A small-molecule ligand and the protein it binds are described below.
Small molecule (SMILES): O=c1c(O)c(-c2ccc(O)c(O)c2)oc2cc(O)cc(O)c12

Sequence of chain 1.E:
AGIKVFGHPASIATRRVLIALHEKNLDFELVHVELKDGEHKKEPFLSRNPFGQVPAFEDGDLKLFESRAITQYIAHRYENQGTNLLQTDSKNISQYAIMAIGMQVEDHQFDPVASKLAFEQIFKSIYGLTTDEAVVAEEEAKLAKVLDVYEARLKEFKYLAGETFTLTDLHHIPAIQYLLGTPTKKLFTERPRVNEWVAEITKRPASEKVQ

Sequence of chain 1.F:
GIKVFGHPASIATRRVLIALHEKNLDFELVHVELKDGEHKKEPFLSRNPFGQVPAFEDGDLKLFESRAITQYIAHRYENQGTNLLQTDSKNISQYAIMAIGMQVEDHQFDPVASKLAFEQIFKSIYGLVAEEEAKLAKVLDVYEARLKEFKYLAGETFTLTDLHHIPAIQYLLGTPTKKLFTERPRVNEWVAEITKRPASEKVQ

Binding-site contacts:
Ligand atom O13 contacts residue ILE94 of chain 1.F at 3.7 Å.
Ligand atom C6 contacts residue GLN73 of chain 1.E at 3.1 Å.
Ligand atom C16 contacts residue HIS77 of chain 1.F at 3.6 Å.
Ligand atom C2 contacts residue TYR97 of chain 1.F at 3.7 Å (hydrophobic).
Ligand atom C11 contacts residue HIS77 of chain 1.E at 3.4 Å.
Ligand atom C4 contacts residue HIS77 of chain 1.E at 3.7 Å.
Ligand atom O29 contacts residue GLN73 of chain 1.E at 2.9 Å.
Ligand atom C5 contacts residue GLN73 of chain 1.E at 3.3 Å.
Ligand atom O12 contacts residue HIS77 of chain 1.E at 3.5 Å.
Ligand atom C4 contacts residue TYR97 of chain 1.F at 3.2 Å (hydrophobic).
Ligand atom O29 contacts residue ALA101 of chain 1.F at 3.2 Å.
Ligand atom C5 contacts residue TYR97 of chain 1.F at 3.5 Å (hydrophobic).
Ligand atom C10 contacts residue HIS77 of chain 1.E at 3.4 Å.
Ligand atom C17 contacts residue HIS77 of chain 1.F at 3.5 Å.
Ligand atom O30 contacts residue ILE94 of chain 1.F at 3.1 Å (h-bond).
Ligand atom C1 contacts residue GLN73 of chain 1.E at 3.6 Å.
Ligand atom O27 contacts residue HIS77 of chain 1.E at 3.5 Å.
Ligand atom O23 contacts residue GLN73 of chain 1.F at 3.3 Å (h-bond).
Ligand atom O13 contacts residue TYR97 of chain 1.F at 3.6 Å.
Ligand atom C19 contacts residue HIS77 of chain 1.F at 3.6 Å.
Ligand atom C9 contacts residue TYR97 of chain 1.F at 3.6 Å (hydrophobic).
Ligand atom C18 contacts residue HIS77 of chain 1.F at 3.4 Å.
Ligand atom O13 contacts residue HIS77 of chain 1.E at 3.6 Å.
Ligand atom C3 contacts residue HIS77 of chain 1.E at 3.6 Å.
Ligand atom O24 contacts residue TYR97 of chain 1.E at 3.5 Å.
Ligand atom O12 contacts residue TYR97 of chain 1.F at 3.3 Å.
Ligand atom C19 contacts residue TYR97 of chain 1.F at 3.6 Å (hydrophobic).
Ligand atom C14 contacts residue HIS77 of chain 1.E at 3.7 Å.
Ligand atom O30 contacts residue ALA98 of chain 1.F at 3.6 Å.
Ligand atom C19 contacts residue TYR97 of chain 1.E at 3.6 Å (hydrophobic).
Ligand atom C18 contacts residue TYR97 of chain 1.E at 3.5 Å (hydrophobic).
Ligand atom C9 contacts residue HIS77 of chain 1.E at 3.5 Å.
Ligand atom C17 contacts residue TYR97 of chain 1.E at 3.7 Å (hydrophobic).
Ligand atom O30 contacts residue TYR74 of chain 1.E at 3.6 Å.
Ligand atom O23 contacts residue TYR97 of chain 1.E at 3.1 Å.
Ligand atom C11 contacts residue TYR97 of chain 1.F at 3.7 Å (hydrophobic).
Ligand atom C3 contacts residue TYR97 of chain 1.F at 3.3 Å (hydrophobic).
Ligand atom O23 contacts residue HIS77 of chain 1.F at 3.7 Å.
Ligand atom C1 contacts residue TYR74 of chain 1.E at 3.6 Å (hydrophobic).
Ligand atom O12 contacts residue TYR97 of chain 1.E at 3.6 Å (h-bond).